Sequence of chain 1.A:
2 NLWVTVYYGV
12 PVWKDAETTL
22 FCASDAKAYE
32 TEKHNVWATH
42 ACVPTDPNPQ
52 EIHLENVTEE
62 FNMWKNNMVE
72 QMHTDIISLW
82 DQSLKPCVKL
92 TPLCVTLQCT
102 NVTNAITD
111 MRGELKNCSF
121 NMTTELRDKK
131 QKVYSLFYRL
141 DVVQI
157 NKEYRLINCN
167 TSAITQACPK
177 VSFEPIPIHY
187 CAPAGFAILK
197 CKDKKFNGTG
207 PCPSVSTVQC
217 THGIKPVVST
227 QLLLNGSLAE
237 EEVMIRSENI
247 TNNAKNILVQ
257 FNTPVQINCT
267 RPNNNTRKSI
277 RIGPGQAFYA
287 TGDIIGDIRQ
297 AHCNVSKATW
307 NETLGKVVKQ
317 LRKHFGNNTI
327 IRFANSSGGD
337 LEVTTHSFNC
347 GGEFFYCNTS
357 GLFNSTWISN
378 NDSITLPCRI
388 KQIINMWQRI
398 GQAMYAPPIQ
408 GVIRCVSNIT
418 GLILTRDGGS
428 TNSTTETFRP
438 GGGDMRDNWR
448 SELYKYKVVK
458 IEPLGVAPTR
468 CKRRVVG

Binding-site contacts:
Ligand atom C2 contacts residue ASN166 of chain 1.A at 2.5 Å.
Ligand atom C5 contacts residue ARG161 of chain 1.A at 4.1 Å.
Ligand atom C6 contacts residue ARG161 of chain 1.A at 4.0 Å.
Ligand atom C7 contacts residue ASN166 of chain 1.A at 3.4 Å.
Ligand atom C1 contacts residue ASN166 of chain 1.A at 1.5 Å.
Ligand atom C6 contacts residue VAL143 of chain 1.A at 4.4 Å (hydrophobic).
Ligand atom C3 contacts residue ASN166 of chain 1.A at 3.8 Å.
Ligand atom O7 contacts residue ASN166 of chain 1.A at 4.3 Å.
Ligand atom C8 contacts residue ASN166 of chain 1.A at 3.7 Å.
Ligand atom O5 contacts residue ASN166 of chain 1.A at 2.4 Å (h-bond).
Ligand atom C8 contacts residue VAL143 of chain 1.A at 4.2 Å (hydrophobic).
Ligand atom C1 contacts residue ARG161 of chain 1.A at 3.9 Å.
Ligand atom C5 contacts residue ASN166 of chain 1.A at 3.7 Å.
Ligand atom C4 contacts residue ASN166 of chain 1.A at 4.2 Å.
Ligand atom N2 contacts residue ASN166 of chain 1.A at 2.8 Å (h-bond).
Ligand atom O6 contacts residue ARG161 of chain 1.A at 3.7 Å.
Ligand atom O5 contacts residue ARG161 of chain 1.A at 3.0 Å (salt-bridge).

The small molecule below binds the protein below.
Small molecule (SMILES): CC(=O)N[C@H]1[C@H](O[C@H]2[C@H](O)[C@@H](NC(C)=O)CO[C@@H]2CO)O[C@H](CO)[C@@H](O[C@@H]2O[C@H](CO)[C@@H](O)[C@H](O)[C@@H]2O)[C@@H]1O